Sequence of chain 1.B:
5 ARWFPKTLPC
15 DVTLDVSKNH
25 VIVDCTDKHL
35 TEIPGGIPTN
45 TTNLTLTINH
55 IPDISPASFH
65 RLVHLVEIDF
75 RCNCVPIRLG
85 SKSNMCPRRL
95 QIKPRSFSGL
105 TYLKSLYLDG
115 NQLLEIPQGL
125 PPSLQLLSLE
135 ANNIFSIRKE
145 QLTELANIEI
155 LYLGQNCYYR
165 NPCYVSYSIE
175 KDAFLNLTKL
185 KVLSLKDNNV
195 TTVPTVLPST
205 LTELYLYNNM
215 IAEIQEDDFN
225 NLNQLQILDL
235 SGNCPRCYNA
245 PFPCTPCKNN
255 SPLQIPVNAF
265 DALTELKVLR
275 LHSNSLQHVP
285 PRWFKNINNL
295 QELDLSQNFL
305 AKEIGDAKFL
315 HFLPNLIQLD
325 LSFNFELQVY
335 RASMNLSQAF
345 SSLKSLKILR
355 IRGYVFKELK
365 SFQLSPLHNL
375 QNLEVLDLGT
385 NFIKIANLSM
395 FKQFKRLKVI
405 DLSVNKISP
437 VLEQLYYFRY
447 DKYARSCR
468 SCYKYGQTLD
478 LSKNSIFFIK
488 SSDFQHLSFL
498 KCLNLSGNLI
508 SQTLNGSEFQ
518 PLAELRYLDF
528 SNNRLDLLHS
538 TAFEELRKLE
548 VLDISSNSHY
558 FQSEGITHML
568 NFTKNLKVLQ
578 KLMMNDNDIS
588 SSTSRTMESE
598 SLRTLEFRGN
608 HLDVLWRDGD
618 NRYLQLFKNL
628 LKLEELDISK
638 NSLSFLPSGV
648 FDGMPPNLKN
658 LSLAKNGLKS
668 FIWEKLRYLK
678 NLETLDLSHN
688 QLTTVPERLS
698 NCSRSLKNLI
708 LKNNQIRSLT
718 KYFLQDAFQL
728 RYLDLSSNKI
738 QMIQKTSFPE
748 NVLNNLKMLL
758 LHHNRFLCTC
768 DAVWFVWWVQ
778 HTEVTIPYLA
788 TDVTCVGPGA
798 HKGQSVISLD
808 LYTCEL

This protein binds this small molecule.
Small molecule (SMILES): CC(=O)N[C@H]1[C@H](O[C@H]2[C@H](O)[C@@H](NC(C)=O)CO[C@@H]2CO)O[C@H](CO)[C@@H](O)[C@@H]1O

Binding-site contacts:
Ligand atom C1 contacts residue VAL70 of chain 1.B at 4.2 Å (hydrophobic).
Ligand atom O6 contacts residue VAL70 of chain 1.B at 4.3 Å.
Ligand atom O5 contacts residue GLU71 of chain 1.B at 3.2 Å.
Ligand atom C2 contacts residue ASN47 of chain 1.B at 2.4 Å.
Ligand atom O5 contacts residue ASN47 of chain 1.B at 2.4 Å (h-bond).
Ligand atom C8 contacts residue ASN47 of chain 1.B at 4.4 Å.
Ligand atom C8 contacts residue GLN129 of chain 1.B at 3.8 Å.
Ligand atom C8 contacts residue LYS108 of chain 1.B at 4.0 Å.
Ligand atom O7 contacts residue SER109 of chain 1.B at 4.1 Å.
Ligand atom C4 contacts residue ASN47 of chain 1.B at 4.2 Å.
Ligand atom C1 contacts residue GLU71 of chain 1.B at 4.1 Å.
Ligand atom O6 contacts residue GLU71 of chain 1.B at 2.9 Å (salt-bridge).
Ligand atom C8 contacts residue ILE26 of chain 1.B at 4.0 Å (hydrophobic).
Ligand atom C4 contacts residue GLU71 of chain 1.B at 4.1 Å.
Ligand atom N2 contacts residue ILE26 of chain 1.B at 4.3 Å.
Ligand atom C3 contacts residue ASN47 of chain 1.B at 3.7 Å.
Ligand atom C5 contacts residue ASN47 of chain 1.B at 3.7 Å.
Ligand atom C7 contacts residue GLU71 of chain 1.B at 4.5 Å.
Ligand atom C1 contacts residue ASN47 of chain 1.B at 1.4 Å.
Ligand atom C7 contacts residue ASN47 of chain 1.B at 3.1 Å.
Ligand atom N2 contacts residue ASN47 of chain 1.B at 2.8 Å (h-bond).
Ligand atom O6 contacts residue SER109 of chain 1.B at 2.5 Å (h-bond).
Ligand atom O7 contacts residue GLU71 of chain 1.B at 3.4 Å (salt-bridge).
Ligand atom C5 contacts residue GLU71 of chain 1.B at 4.0 Å.
Ligand atom O5 contacts residue VAL70 of chain 1.B at 3.6 Å.
Ligand atom O7 contacts residue ASN47 of chain 1.B at 3.1 Å (h-bond).
Ligand atom C6 contacts residue SER109 of chain 1.B at 3.7 Å.
Ligand atom C6 contacts residue LYS108 of chain 1.B at 4.4 Å.
Ligand atom C5 contacts residue VAL70 of chain 1.B at 4.0 Å (hydrophobic).
Ligand atom C6 contacts residue VAL70 of chain 1.B at 4.0 Å (hydrophobic).
Ligand atom C2 contacts residue GLU71 of chain 1.B at 4.2 Å.
Ligand atom C7 contacts residue ILE26 of chain 1.B at 4.2 Å (hydrophobic).
Ligand atom C6 contacts residue GLU71 of chain 1.B at 4.0 Å.